Binding-site contacts:
Ligand atom C8 contacts residue ASN87 of chain 39.A at 4.3 Å.
Ligand atom C5 contacts residue LEU151 of chain 39.A at 4.1 Å (hydrophobic).
Ligand atom C7 contacts residue ASP85 of chain 39.A at 4.4 Å.
Ligand atom C2 contacts residue ASN87 of chain 39.A at 2.4 Å.
Ligand atom O7 contacts residue ASN87 of chain 39.A at 3.0 Å (h-bond).
Ligand atom C1 contacts residue SER89 of chain 39.A at 4.5 Å.
Ligand atom N2 contacts residue ASN87 of chain 39.A at 2.8 Å (h-bond).
Ligand atom O4 contacts residue LEU151 of chain 39.A at 4.1 Å.
Ligand atom O6 contacts residue LEU91 of chain 39.A at 4.1 Å.
Ligand atom O5 contacts residue ASN87 of chain 39.A at 2.4 Å (h-bond).
Ligand atom C5 contacts residue ASN87 of chain 39.A at 3.7 Å.
Ligand atom C6 contacts residue LEU91 of chain 39.A at 3.7 Å (hydrophobic).
Ligand atom C3 contacts residue ASN87 of chain 39.A at 3.8 Å.
Ligand atom O7 contacts residue ASP85 of chain 39.A at 3.4 Å (salt-bridge).
Ligand atom C6 contacts residue LEU151 of chain 39.A at 3.8 Å (hydrophobic).
Ligand atom C7 contacts residue ASN87 of chain 39.A at 3.1 Å.
Ligand atom C4 contacts residue ASN87 of chain 39.A at 4.2 Å.
Ligand atom C1 contacts residue ASN87 of chain 39.A at 1.4 Å.

This protein binds this small molecule.
Small molecule (SMILES): CC(=O)N[C@@H]1[C@@H](O)[C@H](O)[C@@H](CO)O[C@H]1O

Sequence of chain 39.A:
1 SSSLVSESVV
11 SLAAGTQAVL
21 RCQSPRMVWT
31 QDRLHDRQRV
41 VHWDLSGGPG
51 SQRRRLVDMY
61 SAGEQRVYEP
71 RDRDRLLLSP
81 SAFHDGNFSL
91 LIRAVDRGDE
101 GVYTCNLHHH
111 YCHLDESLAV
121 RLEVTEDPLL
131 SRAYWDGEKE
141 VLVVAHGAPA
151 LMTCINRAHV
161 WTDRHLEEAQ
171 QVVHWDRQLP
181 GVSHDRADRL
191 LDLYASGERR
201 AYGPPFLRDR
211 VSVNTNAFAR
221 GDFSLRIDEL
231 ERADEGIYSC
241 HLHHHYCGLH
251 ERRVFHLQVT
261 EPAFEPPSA